Sequence of chain 1.C:
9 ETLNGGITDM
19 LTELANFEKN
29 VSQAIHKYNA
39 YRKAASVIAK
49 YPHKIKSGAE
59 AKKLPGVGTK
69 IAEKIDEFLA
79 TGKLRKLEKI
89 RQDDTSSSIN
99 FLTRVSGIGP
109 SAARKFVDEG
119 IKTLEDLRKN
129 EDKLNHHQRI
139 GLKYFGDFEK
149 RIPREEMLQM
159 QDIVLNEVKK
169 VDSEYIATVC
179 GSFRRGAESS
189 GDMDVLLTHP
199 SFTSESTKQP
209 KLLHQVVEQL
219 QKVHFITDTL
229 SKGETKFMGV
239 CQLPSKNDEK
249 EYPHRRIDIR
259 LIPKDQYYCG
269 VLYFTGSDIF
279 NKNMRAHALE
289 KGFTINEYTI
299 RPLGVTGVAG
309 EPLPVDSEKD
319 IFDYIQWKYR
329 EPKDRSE

The protein below binds the small molecule below.
Small molecule (SMILES): Cc1cn([C@H]2C[C@H](O[P](=O)(O)OC[C@H]3O[C@@H](n4cnc5c(=O)nc(N)[nH]c54)C[C@@H]3O)[C@@H](CO[P](=O)(O)O[C@H]3C[C@H](n4cnc5c(N)ncnc54)O[C@@H]3CO[P](=O)(O)O[C@H]3C[C@H](n4cnc5c(=O)nc(N)[nH]c54)O[C@@H]3CO[P](=O)(O)O[C@H]3C[C@H](n4cnc5c(N)ncnc54)O[C@@H]3CO[P](=O)(O)O[C@H]3C[C@H](n4ccc(N)nc4=O)O[C@@H]3COP(=O)(O)O)O2)c(=O)[nH]c1=O

Binding-site contacts:
Ligand atom C6 contacts residue DC1 of chain 1.A at 3.3 Å.
Ligand atom N6 contacts residue DT5 of chain 1.A at 2.7 Å (h-bond).
Ligand atom OP1 contacts residue NA1 of chain 1.E at 2.6 Å (h-bond).
Ligand atom O6 contacts residue DC1 of chain 1.A at 2.9 Å (h-bond).
Ligand atom C2 contacts residue DC1 of chain 1.A at 3.3 Å.
Ligand atom OP2 contacts residue GLY107 of chain 1.C at 3.3 Å.
Ligand atom OP1 contacts residue SER109 of chain 1.C at 2.9 Å (h-bond).
Ligand atom N2 contacts residue LYS234 of chain 1.C at 3.1 Å (salt-bridge).
Ligand atom C6 contacts residue DT3 of chain 1.A at 3.4 Å.
Ligand atom OP1 contacts residue GLY105 of chain 1.C at 2.3 Å (h-bond).
Ligand atom N1 contacts residue DC4 of chain 1.A at 2.7 Å (h-bond).
Ligand atom N3 contacts residue DA2 of chain 1.A at 2.4 Å (h-bond).
Ligand atom N3 contacts residue DG6 of chain 1.A at 2.7 Å (h-bond).
Ligand atom N6 contacts residue DA2 of chain 1.A at 2.6 Å (h-bond).
Ligand atom OP1 contacts residue ILE106 of chain 1.C at 3.2 Å (h-bond).
Ligand atom OP1 contacts residue ALA110 of chain 1.C at 2.3 Å (h-bond).
Ligand atom N1 contacts residue DT3 of chain 1.A at 2.4 Å (h-bond).
Ligand atom C2 contacts residue DG6 of chain 1.A at 3.3 Å.
Ligand atom N2 contacts residue DC1 of chain 1.A at 2.6 Å (h-bond).
Ligand atom C2 contacts residue DT3 of chain 1.A at 3.0 Å.
Ligand atom O6 contacts residue DC4 of chain 1.A at 2.8 Å (h-bond).
Ligand atom C2 contacts residue DC4 of chain 1.A at 3.3 Å.
Ligand atom N4 contacts residue DT5 of chain 1.A at 3.0 Å (h-bond).
Ligand atom O6 contacts residue DT3 of chain 1.A at 2.8 Å (h-bond).
Ligand atom N1 contacts residue DT5 of chain 1.A at 2.9 Å (h-bond).
Ligand atom C4 contacts residue DA2 of chain 1.A at 2.8 Å.
Ligand atom N1 contacts residue DA2 of chain 1.A at 3.3 Å (h-bond).
Ligand atom OP1 contacts residue SER104 of chain 1.C at 3.3 Å.
Ligand atom N1 contacts residue DC1 of chain 1.A at 2.7 Å (h-bond).
Ligand atom OP1 contacts residue GLY107 of chain 1.C at 3.2 Å.
Ligand atom OP2 contacts residue PRO108 of chain 1.C at 2.9 Å.
Ligand atom N2 contacts residue DT5 of chain 1.A at 3.2 Å (h-bond).
Ligand atom O5' contacts residue GLY107 of chain 1.C at 3.0 Å (h-bond).
Ligand atom O2 contacts residue DG6 of chain 1.A at 2.4 Å (h-bond).
Ligand atom N6 contacts residue DT3 of chain 1.A at 2.8 Å (h-bond).
Ligand atom N4 contacts residue DG6 of chain 1.A at 3.0 Å (h-bond).
Ligand atom C2 contacts residue DG6 of chain 1.A at 3.1 Å.
Ligand atom N1 contacts residue DG6 of chain 1.A at 3.4 Å (h-bond).
Ligand atom O4 contacts residue DA2 of chain 1.A at 2.3 Å (h-bond).
Ligand atom N2 contacts residue DC4 of chain 1.A at 2.5 Å (h-bond).